Sequence of chain 1.A:
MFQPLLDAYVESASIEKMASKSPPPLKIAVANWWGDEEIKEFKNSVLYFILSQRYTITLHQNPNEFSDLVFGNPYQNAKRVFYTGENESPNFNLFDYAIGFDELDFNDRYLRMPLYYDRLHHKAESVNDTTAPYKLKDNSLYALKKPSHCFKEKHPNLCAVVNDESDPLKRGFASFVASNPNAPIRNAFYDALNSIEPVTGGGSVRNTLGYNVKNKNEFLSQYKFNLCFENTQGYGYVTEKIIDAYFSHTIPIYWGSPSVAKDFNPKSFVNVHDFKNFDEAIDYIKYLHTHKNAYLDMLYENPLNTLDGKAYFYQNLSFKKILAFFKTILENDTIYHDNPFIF

The protein below binds the small molecule below.
Small molecule (SMILES): C[C@@H]1O[C@@H](O)[C@@H](O)[C@H](O)[C@@H]1O

Binding-site contacts:
Ligand atom O2 contacts residue TYR246 of chain 1.A at 2.9 Å (h-bond).
Ligand atom O2 contacts residue ASN240 of chain 1.A at 2.9 Å (h-bond).
Ligand atom C4 contacts residue LEU124 of chain 1.A at 3.7 Å (hydrophobic).
Ligand atom O3 contacts residue TYR246 of chain 1.A at 2.4 Å (h-bond).
Ligand atom C6 contacts residue GLU249 of chain 1.A at 3.7 Å.
Ligand atom O4 contacts residue GDP1 of chain 1.E at 4.2 Å.
Ligand atom O3 contacts residue LEU124 of chain 1.A at 3.8 Å.
Ligand atom C2 contacts residue LYS250 of chain 1.A at 3.6 Å.
Ligand atom C4 contacts residue LYS250 of chain 1.A at 4.3 Å.
Ligand atom C3 contacts residue THR248 of chain 1.A at 4.5 Å.
Ligand atom C2 contacts residue GDP1 of chain 1.E at 2.5 Å.
Ligand atom C5 contacts residue GLU249 of chain 1.A at 4.1 Å.
Ligand atom O3 contacts residue THR248 of chain 1.A at 3.6 Å.
Ligand atom O4 contacts residue GLU249 of chain 1.A at 2.5 Å (salt-bridge).
Ligand atom C3 contacts residue TYR246 of chain 1.A at 3.4 Å (hydrophobic).
Ligand atom C4 contacts residue GLU249 of chain 1.A at 3.6 Å.
Ligand atom C4 contacts residue THR248 of chain 1.A at 4.5 Å.
Ligand atom C3 contacts residue GDP1 of chain 1.E at 3.8 Å.
Ligand atom O4 contacts residue THR248 of chain 1.A at 3.4 Å.
Ligand atom O4 contacts residue LYS250 of chain 1.A at 3.4 Å (salt-bridge).
Ligand atom O4 contacts residue LEU124 of chain 1.A at 3.4 Å.
Ligand atom O3 contacts residue GLU95 of chain 1.A at 4.4 Å.
Ligand atom C4 contacts residue GDP1 of chain 1.E at 4.1 Å.
Ligand atom O5 contacts residue LYS250 of chain 1.A at 3.3 Å (salt-bridge).
Ligand atom C1 contacts residue GDP1 of chain 1.E at 1.4 Å.
Ligand atom O3 contacts residue GLY94 of chain 1.A at 2.8 Å (h-bond).
Ligand atom O2 contacts residue GDP1 of chain 1.E at 3.0 Å (h-bond).
Ligand atom C1 contacts residue LYS250 of chain 1.A at 3.4 Å.
Ligand atom C3 contacts residue GLY94 of chain 1.A at 3.9 Å.
Ligand atom C2 contacts residue TYR246 of chain 1.A at 3.4 Å (hydrophobic).
Ligand atom O5 contacts residue GDP1 of chain 1.E at 2.3 Å (h-bond).
Ligand atom C6 contacts residue GDP1 of chain 1.E at 3.9 Å.
Ligand atom C5 contacts residue LYS250 of chain 1.A at 4.3 Å.
Ligand atom C3 contacts residue LEU124 of chain 1.A at 4.4 Å (hydrophobic).
Ligand atom C2 contacts residue ASN240 of chain 1.A at 4.1 Å.
Ligand atom C5 contacts residue GDP1 of chain 1.E at 3.6 Å.
Ligand atom O5 contacts residue GLU249 of chain 1.A at 3.8 Å.